This protein binds this small molecule.
Small molecule (SMILES): C[C@@H]1O[C@@H](OC[C@H]2O[C@@H](Oc3c(-c4ccc(O)c(O)c4)oc4cc(O)cc(O)c4c3=O)[C@H](O)[C@@H](O)[C@@H]2O)[C@H](O)[C@H](O)[C@H]1O

Binding-site contacts:
Ligand atom C19 contacts residue ASN167 of chain 1.B at 3.6 Å.
Ligand atom O4 contacts residue LYS63 of chain 1.B at 3.0 Å (salt-bridge).
Ligand atom C5 contacts residue GLU78 of chain 1.B at 3.3 Å.
Ligand atom C5 contacts residue PHE183 of chain 1.B at 3.7 Å (hydrophobic).
Ligand atom C13 contacts residue ALA61 of chain 1.B at 3.6 Å (hydrophobic).
Ligand atom C13 contacts residue LEU116 of chain 1.B at 3.6 Å (hydrophobic).
Ligand atom C4 contacts residue PHE113 of chain 1.B at 3.6 Å (hydrophobic).
Ligand atom C9 contacts residue PHE113 of chain 1.B at 3.6 Å (hydrophobic).
Ligand atom O4 contacts residue ASP182 of chain 1.B at 3.4 Å.
Ligand atom C27 contacts residue SER117 of chain 1.B at 3.3 Å.
Ligand atom O4 contacts residue GLU78 of chain 1.B at 2.3 Å (salt-bridge).
Ligand atom C6 contacts residue PHE113 of chain 1.B at 3.3 Å (hydrophobic).
Ligand atom O4 contacts residue PHE183 of chain 1.B at 3.2 Å (h-bond).
Ligand atom O8 contacts residue PHE45 of chain 1.B at 3.3 Å.
Ligand atom C9 contacts residue ASP182 of chain 1.B at 3.3 Å.
Ligand atom O14 contacts residue ILE40 of chain 1.B at 3.5 Å (h-bond).
Ligand atom C4 contacts residue ASP182 of chain 1.B at 3.2 Å.
Ligand atom O7 contacts residue LEU116 of chain 1.B at 2.5 Å (h-bond).
Ligand atom O13 contacts residue ASN119 of chain 1.B at 3.4 Å (h-bond).
Ligand atom O5 contacts residue LEU82 of chain 1.B at 3.1 Å.
Ligand atom C21 contacts residue GLU166 of chain 1.B at 3.4 Å.
Ligand atom C5 contacts residue ASP182 of chain 1.B at 3.6 Å.
Ligand atom C7 contacts residue PHE113 of chain 1.B at 3.4 Å (hydrophobic).
Ligand atom O5 contacts residue VAL97 of chain 1.B at 2.4 Å (h-bond).
Ligand atom C14 contacts residue GLU114 of chain 1.B at 3.2 Å.
Ligand atom C8 contacts residue VAL181 of chain 1.B at 3.5 Å (hydrophobic).
Ligand atom C5 contacts residue PHE113 of chain 1.B at 3.6 Å (hydrophobic).
Ligand atom O1 contacts residue PHE113 of chain 1.B at 3.6 Å.
Ligand atom O1 contacts residue VAL181 of chain 1.B at 3.4 Å.
Ligand atom C22 contacts residue ASN119 of chain 1.B at 3.4 Å.
Ligand atom O6 contacts residue ILE40 of chain 1.B at 3.5 Å.
Ligand atom C8 contacts residue PHE113 of chain 1.B at 3.6 Å (hydrophobic).
Ligand atom O3 contacts residue LYS63 of chain 1.B at 2.8 Å (salt-bridge).
Ligand atom C6 contacts residue VAL97 of chain 1.B at 3.3 Å (hydrophobic).
Ligand atom C4 contacts residue GLU78 of chain 1.B at 3.2 Å.
Ligand atom O10 contacts residue ASN167 of chain 1.B at 2.8 Å (h-bond).
Ligand atom C7 contacts residue VAL97 of chain 1.B at 3.4 Å (hydrophobic).
Ligand atom C20 contacts residue ASN167 of chain 1.B at 3.5 Å.
Ligand atom C4 contacts residue PHE183 of chain 1.B at 3.6 Å (hydrophobic).
Ligand atom O16 contacts residue ASN119 of chain 1.B at 2.8 Å (h-bond).

Sequence of chain 1.B:
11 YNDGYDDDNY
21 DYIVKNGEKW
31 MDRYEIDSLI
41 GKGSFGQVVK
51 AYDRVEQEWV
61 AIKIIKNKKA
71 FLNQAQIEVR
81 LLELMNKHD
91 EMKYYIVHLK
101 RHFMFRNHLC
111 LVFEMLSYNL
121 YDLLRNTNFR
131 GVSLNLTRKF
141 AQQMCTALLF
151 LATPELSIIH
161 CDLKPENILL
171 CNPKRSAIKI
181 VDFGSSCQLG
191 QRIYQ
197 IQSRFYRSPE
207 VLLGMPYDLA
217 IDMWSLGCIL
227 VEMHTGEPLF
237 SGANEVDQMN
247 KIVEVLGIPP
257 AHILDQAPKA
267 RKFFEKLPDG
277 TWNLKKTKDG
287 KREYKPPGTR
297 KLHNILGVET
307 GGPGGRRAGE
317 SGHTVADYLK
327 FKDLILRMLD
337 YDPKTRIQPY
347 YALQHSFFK